Sequence of chain 1.A:
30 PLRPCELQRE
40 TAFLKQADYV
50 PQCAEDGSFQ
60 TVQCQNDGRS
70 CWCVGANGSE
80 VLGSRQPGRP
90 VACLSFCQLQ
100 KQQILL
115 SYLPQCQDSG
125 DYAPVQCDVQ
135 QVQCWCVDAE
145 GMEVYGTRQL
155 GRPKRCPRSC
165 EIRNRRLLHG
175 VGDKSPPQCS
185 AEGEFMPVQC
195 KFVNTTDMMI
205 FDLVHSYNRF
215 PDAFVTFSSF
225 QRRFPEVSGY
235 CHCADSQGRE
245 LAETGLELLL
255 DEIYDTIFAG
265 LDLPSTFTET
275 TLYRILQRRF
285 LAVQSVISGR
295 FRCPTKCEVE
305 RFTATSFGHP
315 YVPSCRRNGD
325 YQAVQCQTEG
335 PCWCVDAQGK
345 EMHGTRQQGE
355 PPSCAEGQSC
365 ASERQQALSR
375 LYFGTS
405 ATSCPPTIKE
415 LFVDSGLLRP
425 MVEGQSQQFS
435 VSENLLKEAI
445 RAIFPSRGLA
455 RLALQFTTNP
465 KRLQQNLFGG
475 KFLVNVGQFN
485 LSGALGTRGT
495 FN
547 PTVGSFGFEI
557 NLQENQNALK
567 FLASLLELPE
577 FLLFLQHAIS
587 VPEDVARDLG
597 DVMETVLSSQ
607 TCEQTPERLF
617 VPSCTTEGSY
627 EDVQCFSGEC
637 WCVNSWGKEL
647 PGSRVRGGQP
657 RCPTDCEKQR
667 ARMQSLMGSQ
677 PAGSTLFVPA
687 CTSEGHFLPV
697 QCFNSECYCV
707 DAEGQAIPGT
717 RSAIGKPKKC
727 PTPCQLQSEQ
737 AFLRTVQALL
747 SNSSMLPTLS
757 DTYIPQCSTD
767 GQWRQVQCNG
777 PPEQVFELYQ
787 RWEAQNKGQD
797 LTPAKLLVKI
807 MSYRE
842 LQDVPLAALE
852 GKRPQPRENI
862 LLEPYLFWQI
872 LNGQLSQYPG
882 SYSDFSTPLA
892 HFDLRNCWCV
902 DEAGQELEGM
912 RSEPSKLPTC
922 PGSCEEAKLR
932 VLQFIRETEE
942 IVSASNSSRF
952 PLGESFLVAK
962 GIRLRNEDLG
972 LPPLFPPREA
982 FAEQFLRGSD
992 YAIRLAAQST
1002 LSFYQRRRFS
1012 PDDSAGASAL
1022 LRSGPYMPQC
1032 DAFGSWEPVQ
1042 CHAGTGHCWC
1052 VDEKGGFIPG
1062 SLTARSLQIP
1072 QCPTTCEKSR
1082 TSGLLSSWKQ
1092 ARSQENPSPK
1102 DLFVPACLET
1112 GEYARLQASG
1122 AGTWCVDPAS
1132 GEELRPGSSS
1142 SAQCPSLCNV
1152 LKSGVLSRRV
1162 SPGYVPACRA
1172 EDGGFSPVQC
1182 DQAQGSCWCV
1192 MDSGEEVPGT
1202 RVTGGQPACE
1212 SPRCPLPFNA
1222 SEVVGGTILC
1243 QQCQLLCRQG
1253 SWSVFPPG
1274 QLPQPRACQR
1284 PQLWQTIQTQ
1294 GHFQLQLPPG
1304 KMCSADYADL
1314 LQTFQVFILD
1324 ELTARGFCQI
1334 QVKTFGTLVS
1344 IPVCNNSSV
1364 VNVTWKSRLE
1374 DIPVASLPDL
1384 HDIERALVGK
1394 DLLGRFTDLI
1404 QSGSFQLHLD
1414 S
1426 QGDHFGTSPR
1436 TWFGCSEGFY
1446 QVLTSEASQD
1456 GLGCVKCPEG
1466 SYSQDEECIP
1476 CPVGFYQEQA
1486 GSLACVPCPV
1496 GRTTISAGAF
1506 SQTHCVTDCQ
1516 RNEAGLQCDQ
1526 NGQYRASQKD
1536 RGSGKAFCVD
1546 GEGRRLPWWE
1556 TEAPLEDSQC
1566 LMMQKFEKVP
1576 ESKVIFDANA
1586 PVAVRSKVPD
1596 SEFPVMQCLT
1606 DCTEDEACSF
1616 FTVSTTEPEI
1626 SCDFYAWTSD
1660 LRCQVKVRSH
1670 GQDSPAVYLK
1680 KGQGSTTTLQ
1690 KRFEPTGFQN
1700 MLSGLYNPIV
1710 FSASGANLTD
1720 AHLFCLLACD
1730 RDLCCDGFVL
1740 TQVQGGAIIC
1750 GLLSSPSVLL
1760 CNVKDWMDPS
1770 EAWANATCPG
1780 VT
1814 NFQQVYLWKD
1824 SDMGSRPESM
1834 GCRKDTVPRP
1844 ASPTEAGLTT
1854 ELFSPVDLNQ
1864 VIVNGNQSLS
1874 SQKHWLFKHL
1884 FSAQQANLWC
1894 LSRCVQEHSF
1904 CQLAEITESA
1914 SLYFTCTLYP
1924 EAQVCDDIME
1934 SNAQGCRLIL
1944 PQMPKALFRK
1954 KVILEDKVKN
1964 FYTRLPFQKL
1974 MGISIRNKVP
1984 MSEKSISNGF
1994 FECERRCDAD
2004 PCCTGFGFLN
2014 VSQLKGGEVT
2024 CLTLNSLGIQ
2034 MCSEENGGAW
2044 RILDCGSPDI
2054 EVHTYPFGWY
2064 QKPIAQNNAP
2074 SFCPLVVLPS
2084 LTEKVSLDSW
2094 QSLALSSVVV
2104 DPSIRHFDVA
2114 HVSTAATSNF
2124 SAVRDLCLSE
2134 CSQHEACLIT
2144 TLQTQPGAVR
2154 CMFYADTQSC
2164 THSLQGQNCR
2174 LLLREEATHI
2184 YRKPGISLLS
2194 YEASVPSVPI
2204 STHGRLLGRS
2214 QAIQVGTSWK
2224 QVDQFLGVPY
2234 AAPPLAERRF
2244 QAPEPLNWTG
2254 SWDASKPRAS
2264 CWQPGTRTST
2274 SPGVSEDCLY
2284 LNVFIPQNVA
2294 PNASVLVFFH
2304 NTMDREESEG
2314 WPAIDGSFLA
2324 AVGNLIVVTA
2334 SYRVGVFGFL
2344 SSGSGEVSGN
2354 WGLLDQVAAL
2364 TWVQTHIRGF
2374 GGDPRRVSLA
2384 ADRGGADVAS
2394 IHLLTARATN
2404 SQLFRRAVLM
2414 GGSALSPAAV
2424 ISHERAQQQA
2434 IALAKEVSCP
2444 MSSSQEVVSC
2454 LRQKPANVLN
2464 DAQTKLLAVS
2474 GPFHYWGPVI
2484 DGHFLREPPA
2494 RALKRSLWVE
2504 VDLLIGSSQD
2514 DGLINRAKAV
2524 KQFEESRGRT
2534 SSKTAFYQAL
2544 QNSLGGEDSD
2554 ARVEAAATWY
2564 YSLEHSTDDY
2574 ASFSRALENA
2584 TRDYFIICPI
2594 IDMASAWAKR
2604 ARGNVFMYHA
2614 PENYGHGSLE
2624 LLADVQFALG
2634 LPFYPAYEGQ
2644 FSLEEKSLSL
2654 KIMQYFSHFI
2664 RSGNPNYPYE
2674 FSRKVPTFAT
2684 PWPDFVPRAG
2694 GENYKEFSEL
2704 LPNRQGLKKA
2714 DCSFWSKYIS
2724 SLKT

A small-molecule ligand and the protein it binds are described below.
Small molecule (SMILES): CC(=O)N[C@@H]1[C@@H](O)[C@H](O)[C@@H](CO)O[C@H]1O

Binding-site contacts:
Ligand atom C7 contacts residue ASN1774 of chain 1.A at 3.2 Å.
Ligand atom C2 contacts residue ASN1774 of chain 1.A at 2.6 Å.
Ligand atom N2 contacts residue ASN1774 of chain 1.A at 3.1 Å (h-bond).
Ligand atom C1 contacts residue ALA1773 of chain 1.A at 4.1 Å (hydrophobic).
Ligand atom O6 contacts residue ALA1773 of chain 1.A at 3.6 Å.
Ligand atom C1 contacts residue ASN1774 of chain 1.A at 1.4 Å.
Ligand atom C5 contacts residue ASN1774 of chain 1.A at 3.6 Å.
Ligand atom O5 contacts residue ALA1773 of chain 1.A at 3.6 Å (h-bond).
Ligand atom C3 contacts residue ASN1774 of chain 1.A at 3.9 Å.
Ligand atom C8 contacts residue ASN1774 of chain 1.A at 4.1 Å.
Ligand atom O5 contacts residue ASN1774 of chain 1.A at 2.3 Å (h-bond).
Ligand atom O7 contacts residue ASN1774 of chain 1.A at 3.0 Å (h-bond).
Ligand atom C4 contacts residue ASN1774 of chain 1.A at 4.3 Å.